This small molecule binds to this protein.
Small molecule (SMILES): O=C(O)c1ccc2cc(-c3n[nH]c([C@@H]4O[C@H](CO)[C@@H](O)[C@H](O)[C@H]4O)n3)ccc2c1

Binding-site contacts:
Ligand atom O18 contacts residue ASN283 of chain 1.A at 3.3 Å (h-bond).
Ligand atom C1 contacts residue HIS378 of chain 1.A at 3.7 Å.
Ligand atom O17 contacts residue PHE287 of chain 1.A at 3.5 Å.
Ligand atom C7 contacts residue ASN285 of chain 1.A at 3.6 Å.
Ligand atom C14 contacts residue PHE286 of chain 1.A at 3.3 Å (hydrophobic).
Ligand atom O17 contacts residue GLU288 of chain 1.A at 3.7 Å.
Ligand atom O6' contacts residue ASN485 of chain 1.A at 2.8 Å (h-bond).
Ligand atom C10 contacts residue ASN283 of chain 1.A at 3.4 Å.
Ligand atom O2' contacts residue ASN285 of chain 1.A at 3.1 Å (h-bond).
Ligand atom C3' contacts residue GLU673 of chain 1.A at 3.3 Å.
Ligand atom C13 contacts residue PHE286 of chain 1.A at 3.4 Å (hydrophobic).
Ligand atom O4' contacts residue SER675 of chain 1.A at 3.6 Å.
Ligand atom N2 contacts residue THR379 of chain 1.A at 3.7 Å.
Ligand atom O17 contacts residue PHE286 of chain 1.A at 3.5 Å (h-bond).
Ligand atom C4 contacts residue ASN285 of chain 1.A at 3.6 Å.
Ligand atom O3' contacts residue SER675 of chain 1.A at 3.1 Å (h-bond).
Ligand atom N3 contacts residue THR379 of chain 1.A at 3.7 Å.
Ligand atom C1 contacts residue ASN285 of chain 1.A at 3.6 Å.
Ligand atom N3 contacts residue HIS378 of chain 1.A at 3.7 Å.
Ligand atom O6' contacts residue HIS378 of chain 1.A at 2.7 Å (h-bond).
Ligand atom O2' contacts residue GLU673 of chain 1.A at 3.2 Å (salt-bridge).
Ligand atom C8 contacts residue ASN285 of chain 1.A at 3.7 Å.
Ligand atom C6' contacts residue HIS378 of chain 1.A at 3.5 Å.
Ligand atom N5 contacts residue ASN285 of chain 1.A at 3.4 Å (h-bond).
Ligand atom N5 contacts residue LEU137 of chain 1.A at 3.7 Å.
Ligand atom O3' contacts residue GLU673 of chain 1.A at 2.6 Å (salt-bridge).
Ligand atom C12 contacts residue ALA384 of chain 1.A at 3.5 Å (hydrophobic).
Ligand atom O3' contacts residue ALA674 of chain 1.A at 3.2 Å (h-bond).
Ligand atom C2' contacts residue HIS378 of chain 1.A at 3.5 Å.
Ligand atom O2' contacts residue TYR574 of chain 1.A at 3.1 Å (h-bond).
Ligand atom O4' contacts residue GLY676 of chain 1.A at 2.9 Å (h-bond).
Ligand atom N2 contacts residue HIS378 of chain 1.A at 2.7 Å (h-bond).
Ligand atom C15 contacts residue ASN283 of chain 1.A at 3.6 Å.
Ligand atom C12 contacts residue HIS342 of chain 1.A at 3.7 Å.
Ligand atom C6 contacts residue ASN285 of chain 1.A at 3.6 Å.
Ligand atom C8 contacts residue HIS342 of chain 1.A at 3.7 Å.
Ligand atom O4' contacts residue ASN485 of chain 1.A at 3.6 Å (h-bond).
Ligand atom O3' contacts residue GLY676 of chain 1.A at 3.2 Å (h-bond).
Ligand atom C16 contacts residue PHE286 of chain 1.A at 3.3 Å (hydrophobic).
Ligand atom C6' contacts residue ASN485 of chain 1.A at 3.4 Å.

Sequence of chain 1.A:
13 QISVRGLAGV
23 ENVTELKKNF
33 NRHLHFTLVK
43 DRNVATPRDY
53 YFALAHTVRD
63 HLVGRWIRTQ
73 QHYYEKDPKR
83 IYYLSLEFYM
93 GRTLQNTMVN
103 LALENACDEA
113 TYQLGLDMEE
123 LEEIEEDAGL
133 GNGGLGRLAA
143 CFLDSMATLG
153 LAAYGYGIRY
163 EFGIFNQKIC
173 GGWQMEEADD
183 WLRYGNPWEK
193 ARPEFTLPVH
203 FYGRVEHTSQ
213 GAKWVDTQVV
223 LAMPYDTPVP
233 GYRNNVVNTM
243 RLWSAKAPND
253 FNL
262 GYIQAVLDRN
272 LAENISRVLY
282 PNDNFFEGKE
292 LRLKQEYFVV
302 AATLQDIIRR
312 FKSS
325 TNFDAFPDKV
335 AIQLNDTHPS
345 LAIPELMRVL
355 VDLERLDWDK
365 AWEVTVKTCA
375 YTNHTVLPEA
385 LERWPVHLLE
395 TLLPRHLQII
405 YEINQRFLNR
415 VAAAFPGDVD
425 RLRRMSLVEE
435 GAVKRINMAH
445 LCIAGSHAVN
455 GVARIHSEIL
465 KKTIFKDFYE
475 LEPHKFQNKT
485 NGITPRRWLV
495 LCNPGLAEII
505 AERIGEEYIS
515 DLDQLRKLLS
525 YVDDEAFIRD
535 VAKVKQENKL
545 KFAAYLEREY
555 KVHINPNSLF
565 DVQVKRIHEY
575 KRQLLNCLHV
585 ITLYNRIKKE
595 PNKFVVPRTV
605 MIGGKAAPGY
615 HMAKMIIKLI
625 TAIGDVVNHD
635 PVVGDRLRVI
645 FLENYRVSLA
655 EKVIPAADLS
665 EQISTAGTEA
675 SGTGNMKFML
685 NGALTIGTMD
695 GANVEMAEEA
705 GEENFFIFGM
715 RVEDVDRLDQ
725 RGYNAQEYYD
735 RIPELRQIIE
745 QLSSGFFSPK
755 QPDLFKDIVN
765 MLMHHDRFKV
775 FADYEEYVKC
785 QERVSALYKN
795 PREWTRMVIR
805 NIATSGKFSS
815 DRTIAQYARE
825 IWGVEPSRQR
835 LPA